A protein and the small-molecule ligand that binds it are described below.
Small molecule (SMILES): N[C@@H](CCC(=O)O)C(=O)O

Binding-site contacts:
Ligand atom OXT contacts residue SER505 of chain 1.D at 4.0 Å.
Ligand atom OE1 contacts residue THR674 of chain 1.D at 4.3 Å.
Ligand atom O contacts residue HIS479 of chain 1.D at 4.2 Å.
Ligand atom CD contacts residue THR674 of chain 1.D at 4.2 Å.
Ligand atom OE2 contacts residue VAL669 of chain 1.D at 4.1 Å.
Ligand atom CD contacts residue GLY672 of chain 1.D at 4.2 Å.
Ligand atom OXT contacts residue SER673 of chain 1.D at 3.9 Å.
Ligand atom O contacts residue SER505 of chain 1.D at 2.9 Å (h-bond).
Ligand atom CB contacts residue GLY672 of chain 1.D at 3.7 Å.
Ligand atom N contacts residue SER505 of chain 1.D at 4.1 Å.
Ligand atom OE2 contacts residue THR674 of chain 1.D at 3.4 Å.
Ligand atom C contacts residue SER505 of chain 1.D at 3.6 Å.
Ligand atom CG contacts residue GLY672 of chain 1.D at 4.0 Å.
Ligand atom OE2 contacts residue GLY672 of chain 1.D at 3.9 Å.
Ligand atom CG contacts residue SER673 of chain 1.D at 4.5 Å.
Ligand atom CD contacts residue SER673 of chain 1.D at 4.1 Å.
Ligand atom OE2 contacts residue SER673 of chain 1.D at 3.8 Å.
Ligand atom CB contacts residue SER673 of chain 1.D at 4.0 Å.

Sequence of chain 1.D:
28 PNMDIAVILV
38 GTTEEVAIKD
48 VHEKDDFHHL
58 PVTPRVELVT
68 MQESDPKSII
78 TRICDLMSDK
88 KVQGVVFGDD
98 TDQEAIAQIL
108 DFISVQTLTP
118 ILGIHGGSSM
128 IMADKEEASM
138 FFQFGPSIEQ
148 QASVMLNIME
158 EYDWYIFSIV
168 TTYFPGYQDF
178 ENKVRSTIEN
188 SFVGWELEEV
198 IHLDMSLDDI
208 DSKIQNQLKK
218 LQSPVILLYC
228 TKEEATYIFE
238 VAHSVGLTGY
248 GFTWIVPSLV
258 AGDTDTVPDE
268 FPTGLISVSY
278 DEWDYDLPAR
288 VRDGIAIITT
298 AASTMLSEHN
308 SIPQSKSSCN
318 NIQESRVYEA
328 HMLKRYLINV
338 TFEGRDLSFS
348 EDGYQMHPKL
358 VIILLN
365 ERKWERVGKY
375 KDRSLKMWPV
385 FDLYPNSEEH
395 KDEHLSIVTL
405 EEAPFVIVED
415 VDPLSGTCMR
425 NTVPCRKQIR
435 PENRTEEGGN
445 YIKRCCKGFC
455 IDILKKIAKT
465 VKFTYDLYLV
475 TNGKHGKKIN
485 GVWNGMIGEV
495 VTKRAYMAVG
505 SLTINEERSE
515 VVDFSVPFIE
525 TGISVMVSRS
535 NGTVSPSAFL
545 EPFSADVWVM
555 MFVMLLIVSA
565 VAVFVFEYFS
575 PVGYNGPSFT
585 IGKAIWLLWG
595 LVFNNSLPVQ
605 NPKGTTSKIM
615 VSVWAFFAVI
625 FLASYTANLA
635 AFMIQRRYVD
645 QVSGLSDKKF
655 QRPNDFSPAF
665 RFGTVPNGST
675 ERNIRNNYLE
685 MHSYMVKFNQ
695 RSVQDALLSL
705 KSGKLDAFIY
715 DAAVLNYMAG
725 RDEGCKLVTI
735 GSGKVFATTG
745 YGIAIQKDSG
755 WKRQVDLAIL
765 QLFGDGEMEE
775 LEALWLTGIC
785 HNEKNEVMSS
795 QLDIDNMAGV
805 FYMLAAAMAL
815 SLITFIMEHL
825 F